Binding-site contacts:
Ligand atom C5 contacts residue ASN523 of chain 1.A at 3.6 Å.
Ligand atom C3 contacts residue ASN523 of chain 1.A at 3.8 Å.
Ligand atom O7 contacts residue ASN523 of chain 1.A at 2.9 Å (h-bond).
Ligand atom C4 contacts residue ASN523 of chain 1.A at 4.2 Å.
Ligand atom O5 contacts residue ASN523 of chain 1.A at 2.3 Å (h-bond).
Ligand atom C8 contacts residue ASN523 of chain 1.A at 4.4 Å.
Ligand atom N2 contacts residue ASN523 of chain 1.A at 3.0 Å (h-bond).
Ligand atom C1 contacts residue ASN523 of chain 1.A at 1.4 Å.
Ligand atom C7 contacts residue ASN523 of chain 1.A at 3.2 Å.
Ligand atom C2 contacts residue ASN523 of chain 1.A at 2.5 Å.

Sequence of chain 1.A:
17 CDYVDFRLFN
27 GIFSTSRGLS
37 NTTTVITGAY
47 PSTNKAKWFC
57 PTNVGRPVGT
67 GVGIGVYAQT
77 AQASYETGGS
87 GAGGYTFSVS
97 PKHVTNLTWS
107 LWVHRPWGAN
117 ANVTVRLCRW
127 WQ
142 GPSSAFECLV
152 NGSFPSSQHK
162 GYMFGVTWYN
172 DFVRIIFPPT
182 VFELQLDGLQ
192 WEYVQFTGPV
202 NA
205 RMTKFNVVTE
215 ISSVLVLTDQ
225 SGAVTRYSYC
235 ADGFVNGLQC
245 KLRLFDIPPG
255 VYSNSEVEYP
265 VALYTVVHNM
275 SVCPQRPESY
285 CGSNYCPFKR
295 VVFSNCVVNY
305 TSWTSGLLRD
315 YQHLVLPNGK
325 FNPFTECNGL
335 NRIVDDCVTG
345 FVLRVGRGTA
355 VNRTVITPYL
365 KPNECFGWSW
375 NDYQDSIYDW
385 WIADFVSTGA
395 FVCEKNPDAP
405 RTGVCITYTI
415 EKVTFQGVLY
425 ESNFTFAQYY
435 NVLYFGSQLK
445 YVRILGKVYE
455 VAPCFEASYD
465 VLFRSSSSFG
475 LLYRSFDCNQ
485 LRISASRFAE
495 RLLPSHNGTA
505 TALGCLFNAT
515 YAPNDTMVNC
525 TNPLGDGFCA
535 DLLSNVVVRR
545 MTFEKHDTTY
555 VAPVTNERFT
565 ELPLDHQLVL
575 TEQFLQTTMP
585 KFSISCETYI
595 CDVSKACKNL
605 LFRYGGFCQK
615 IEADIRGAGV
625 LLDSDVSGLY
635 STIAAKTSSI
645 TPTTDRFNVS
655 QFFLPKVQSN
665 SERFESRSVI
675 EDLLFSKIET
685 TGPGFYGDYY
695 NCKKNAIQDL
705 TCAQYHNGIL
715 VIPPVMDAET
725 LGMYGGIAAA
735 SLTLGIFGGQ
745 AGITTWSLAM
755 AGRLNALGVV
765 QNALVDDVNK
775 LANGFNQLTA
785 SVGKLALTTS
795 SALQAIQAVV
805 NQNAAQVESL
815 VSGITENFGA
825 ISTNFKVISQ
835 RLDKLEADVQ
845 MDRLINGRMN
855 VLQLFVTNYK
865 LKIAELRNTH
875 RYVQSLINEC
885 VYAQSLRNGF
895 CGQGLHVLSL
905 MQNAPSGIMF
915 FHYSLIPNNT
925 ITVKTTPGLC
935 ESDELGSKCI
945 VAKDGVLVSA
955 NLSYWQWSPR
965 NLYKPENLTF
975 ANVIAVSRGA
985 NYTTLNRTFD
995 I

A small-molecule ligand and the protein it binds are described below.
Small molecule (SMILES): CC(=O)N[C@@H]1[C@@H](O)[C@H](O)[C@@H](CO)O[C@H]1O